Binding-site contacts:
Ligand atom O3P contacts residue SER299 of chain 3.A at 2.8 Å (h-bond).
Ligand atom O2 contacts residue CYS301 of chain 3.A at 2.7 Å (h-bond).
Ligand atom P contacts residue TYR381 of chain 3.A at 3.7 Å.
Ligand atom O1P contacts residue GLY298 of chain 3.A at 3.6 Å.
Ligand atom C5 contacts residue GLY383 of chain 3.A at 3.7 Å.
Ligand atom N1 contacts residue GLU412 of chain 3.A at 2.9 Å (salt-bridge).
Ligand atom P contacts residue SER299 of chain 3.A at 3.7 Å.
Ligand atom C5 contacts residue ILE300 of chain 3.A at 3.5 Å (hydrophobic).
Ligand atom O2P contacts residue ASN358 of chain 3.A at 3.2 Å (h-bond).
Ligand atom C3' contacts residue ASP334 of chain 3.A at 3.5 Å.
Ligand atom C8 contacts residue ILE300 of chain 3.A at 3.7 Å (hydrophobic).
Ligand atom N7 contacts residue ILE300 of chain 3.A at 3.4 Å.
Ligand atom C2 contacts residue CYS301 of chain 3.A at 3.3 Å (hydrophobic).
Ligand atom O1P contacts residue GLY336 of chain 3.A at 3.0 Å (h-bond).
Ligand atom C5' contacts residue TYR381 of chain 3.A at 3.5 Å (hydrophobic).
Ligand atom O2P contacts residue GLY357 of chain 3.A at 2.7 Å (h-bond).
Ligand atom O5' contacts residue GLY335 of chain 3.A at 3.4 Å.
Ligand atom O2 contacts residue GLU412 of chain 3.A at 3.4 Å (salt-bridge).
Ligand atom N7 contacts residue GLY383 of chain 3.A at 3.1 Å.
Ligand atom O3' contacts residue ASP334 of chain 3.A at 2.4 Å (salt-bridge).
Ligand atom C2 contacts residue GLU412 of chain 3.A at 3.5 Å.
Ligand atom C5 contacts residue MET384 of chain 3.A at 3.7 Å (hydrophobic).
Ligand atom O3' contacts residue MET355 of chain 3.A at 3.5 Å (h-bond).
Ligand atom O6 contacts residue GLY385 of chain 3.A at 2.7 Å (h-bond).
Ligand atom N7 contacts residue MET384 of chain 3.A at 3.0 Å (h-bond).
Ligand atom O6 contacts residue GLY383 of chain 3.A at 3.3 Å.
Ligand atom O3' contacts residue ALA53 of chain 3.A at 3.7 Å.
Ligand atom N3 contacts residue CYS301 of chain 3.A at 3.7 Å.
Ligand atom O5' contacts residue GLY298 of chain 3.A at 3.5 Å.
Ligand atom C6 contacts residue GLY385 of chain 3.A at 3.6 Å.
Ligand atom O2 contacts residue THR303 of chain 3.A at 2.7 Å (h-bond).
Ligand atom O3P contacts residue TYR381 of chain 3.A at 2.5 Å (h-bond).
Ligand atom O6 contacts residue GLY413 of chain 3.A at 3.4 Å.
Ligand atom O1P contacts residue SER299 of chain 3.A at 2.9 Å (h-bond).
Ligand atom O2' contacts residue ASP334 of chain 3.A at 3.0 Å (salt-bridge).
Ligand atom C8 contacts residue MET55 of chain 3.A at 3.4 Å (hydrophobic).
Ligand atom N7 contacts residue MET55 of chain 3.A at 3.7 Å.
Ligand atom O3P contacts residue ASN358 of chain 3.A at 3.1 Å (h-bond).
Ligand atom O6 contacts residue MET384 of chain 3.A at 3.3 Å (h-bond).
Ligand atom C4' contacts residue ASP334 of chain 3.A at 3.6 Å.

Sequence of chain 3.A:
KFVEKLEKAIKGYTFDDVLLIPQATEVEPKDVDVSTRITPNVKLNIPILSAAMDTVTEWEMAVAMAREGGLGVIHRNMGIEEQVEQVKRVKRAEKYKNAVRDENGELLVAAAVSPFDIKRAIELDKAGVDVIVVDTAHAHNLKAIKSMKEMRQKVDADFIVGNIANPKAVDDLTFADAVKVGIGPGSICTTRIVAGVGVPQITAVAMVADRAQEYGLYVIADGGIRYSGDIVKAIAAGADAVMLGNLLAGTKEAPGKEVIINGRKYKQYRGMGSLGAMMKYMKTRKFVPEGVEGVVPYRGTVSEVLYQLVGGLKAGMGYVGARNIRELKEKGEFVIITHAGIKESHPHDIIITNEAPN

This small molecule binds to this protein.
Small molecule (SMILES): O=c1[nH]c(=O)c2[nH+]cn([C@@H]3O[C@H](COP(=O)(O)O)[C@@H](O)[C@H]3O)c2[nH]1